Sequence of chain 1.C:
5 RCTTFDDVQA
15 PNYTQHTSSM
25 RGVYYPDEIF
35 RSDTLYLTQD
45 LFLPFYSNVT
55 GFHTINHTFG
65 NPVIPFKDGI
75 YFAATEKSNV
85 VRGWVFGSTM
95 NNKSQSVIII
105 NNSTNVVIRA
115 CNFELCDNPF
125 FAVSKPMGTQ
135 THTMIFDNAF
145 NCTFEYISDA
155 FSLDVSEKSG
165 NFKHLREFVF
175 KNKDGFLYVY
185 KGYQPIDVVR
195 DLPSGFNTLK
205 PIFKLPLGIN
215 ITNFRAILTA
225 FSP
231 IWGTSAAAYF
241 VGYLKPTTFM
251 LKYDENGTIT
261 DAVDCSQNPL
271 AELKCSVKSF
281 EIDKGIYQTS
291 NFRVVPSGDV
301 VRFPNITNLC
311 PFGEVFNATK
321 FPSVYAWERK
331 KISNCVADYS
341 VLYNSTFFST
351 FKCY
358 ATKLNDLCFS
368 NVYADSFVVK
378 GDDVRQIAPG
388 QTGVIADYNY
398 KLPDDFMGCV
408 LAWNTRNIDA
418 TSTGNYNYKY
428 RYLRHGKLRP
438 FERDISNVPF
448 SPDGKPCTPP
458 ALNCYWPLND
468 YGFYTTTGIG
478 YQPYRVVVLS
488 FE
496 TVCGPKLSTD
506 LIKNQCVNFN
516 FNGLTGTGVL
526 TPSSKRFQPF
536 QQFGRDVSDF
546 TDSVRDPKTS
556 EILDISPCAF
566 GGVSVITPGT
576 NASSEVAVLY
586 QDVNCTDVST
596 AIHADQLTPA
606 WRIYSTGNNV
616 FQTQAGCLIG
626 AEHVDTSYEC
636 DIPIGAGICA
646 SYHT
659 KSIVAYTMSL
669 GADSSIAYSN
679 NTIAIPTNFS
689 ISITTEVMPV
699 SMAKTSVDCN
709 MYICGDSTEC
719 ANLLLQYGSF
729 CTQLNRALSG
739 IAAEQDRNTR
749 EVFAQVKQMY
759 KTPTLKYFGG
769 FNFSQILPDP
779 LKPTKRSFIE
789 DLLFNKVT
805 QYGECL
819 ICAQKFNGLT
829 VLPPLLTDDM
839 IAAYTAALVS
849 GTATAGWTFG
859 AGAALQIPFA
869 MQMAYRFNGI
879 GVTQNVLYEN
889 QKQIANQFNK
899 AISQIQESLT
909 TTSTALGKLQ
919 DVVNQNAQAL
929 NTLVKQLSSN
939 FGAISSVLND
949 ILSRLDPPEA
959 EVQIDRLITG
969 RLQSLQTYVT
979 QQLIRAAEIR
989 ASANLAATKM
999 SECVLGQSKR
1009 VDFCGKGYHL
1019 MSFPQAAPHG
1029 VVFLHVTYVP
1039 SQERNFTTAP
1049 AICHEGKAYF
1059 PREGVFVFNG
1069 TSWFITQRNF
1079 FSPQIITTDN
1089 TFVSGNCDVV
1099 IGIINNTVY

This protein binds this small molecule.
Small molecule (SMILES): CC(=O)N[C@@H]1[C@@H](O)[C@H](O)[C@@H](CO)O[C@H]1O

Binding-site contacts:
Ligand atom O6 contacts residue THR21 of chain 1.C at 3.4 Å.
Ligand atom C7 contacts residue GLN19 of chain 1.C at 3.6 Å.
Ligand atom O7 contacts residue ASN52 of chain 1.C at 4.4 Å.
Ligand atom N2 contacts residue ASN52 of chain 1.C at 2.8 Å (h-bond).
Ligand atom C2 contacts residue ASN52 of chain 1.C at 2.4 Å.
Ligand atom C3 contacts residue ASN52 of chain 1.C at 3.8 Å.
Ligand atom C4 contacts residue ASN52 of chain 1.C at 4.2 Å.
Ligand atom C1 contacts residue ASN52 of chain 1.C at 1.4 Å.
Ligand atom C7 contacts residue ASN52 of chain 1.C at 3.8 Å.
Ligand atom C5 contacts residue ASN52 of chain 1.C at 3.7 Å.
Ligand atom O5 contacts residue ASN52 of chain 1.C at 2.4 Å (h-bond).
Ligand atom C8 contacts residue GLN19 of chain 1.C at 3.8 Å.
Ligand atom N2 contacts residue GLN19 of chain 1.C at 4.3 Å.
Ligand atom O7 contacts residue GLN19 of chain 1.C at 3.3 Å.